Sequence of chain 1.A:
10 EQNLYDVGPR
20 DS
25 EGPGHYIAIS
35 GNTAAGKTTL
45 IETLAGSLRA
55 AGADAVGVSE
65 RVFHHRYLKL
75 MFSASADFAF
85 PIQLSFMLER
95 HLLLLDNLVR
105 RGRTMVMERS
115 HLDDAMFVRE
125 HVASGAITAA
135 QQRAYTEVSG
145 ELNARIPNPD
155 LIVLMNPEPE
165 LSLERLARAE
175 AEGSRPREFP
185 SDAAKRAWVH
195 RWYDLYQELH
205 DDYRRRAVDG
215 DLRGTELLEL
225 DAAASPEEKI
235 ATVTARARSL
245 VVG

The small molecule below binds the protein below.
Small molecule (SMILES): Nc1ccn([C@@H]2S[C@H](CO)[C@@H](O)[C@H]2O)c(=O)n1

Binding-site contacts:
Ligand atom C7 contacts residue GLN87 of chain 1.A at 3.9 Å.
Ligand atom N3 contacts residue PHE121 of chain 1.A at 3.7 Å.
Ligand atom O4 contacts residue TRP196 of chain 1.A at 3.8 Å.
Ligand atom C7 contacts residue ASP118 of chain 1.A at 3.9 Å.
Ligand atom C8 contacts residue GLU64 of chain 1.A at 3.3 Å.
Ligand atom C9 contacts residue GLU64 of chain 1.A at 3.6 Å.
Ligand atom C8 contacts residue ASP118 of chain 1.A at 4.0 Å.
Ligand atom C9 contacts residue PHE121 of chain 1.A at 4.2 Å (hydrophobic).
Ligand atom N2 contacts residue PHE90 of chain 1.A at 3.8 Å.
Ligand atom C9 contacts residue PHE90 of chain 1.A at 3.9 Å (hydrophobic).
Ligand atom N3 contacts residue PHE90 of chain 1.A at 3.7 Å.
Ligand atom C5 contacts residue ARG65 of chain 1.A at 3.9 Å.
Ligand atom N1 contacts residue PHE90 of chain 1.A at 3.9 Å.
Ligand atom N3 contacts residue ASP118 of chain 1.A at 2.9 Å (salt-bridge).
Ligand atom N3 contacts residue GLN87 of chain 1.A at 3.0 Å (h-bond).
Ligand atom O3 contacts residue ARG65 of chain 1.A at 2.8 Å (salt-bridge).
Ligand atom C7 contacts residue PHE121 of chain 1.A at 3.6 Å (hydrophobic).
Ligand atom O4 contacts residue PHE121 of chain 1.A at 3.8 Å.
Ligand atom C7 contacts residue PHE90 of chain 1.A at 3.8 Å (hydrophobic).
Ligand atom C1 contacts residue ARG65 of chain 1.A at 4.1 Å.
Ligand atom C9 contacts residue ARG113 of chain 1.A at 3.5 Å.
Ligand atom C6 contacts residue PHE90 of chain 1.A at 3.9 Å (hydrophobic).
Ligand atom O4 contacts residue GLN87 of chain 1.A at 3.6 Å.
Ligand atom O4 contacts residue PHE76 of chain 1.A at 3.9 Å.
Ligand atom C3 contacts residue ARG113 of chain 1.A at 4.2 Å.
Ligand atom C6 contacts residue PHE121 of chain 1.A at 3.5 Å (hydrophobic).
Ligand atom N1 contacts residue PHE121 of chain 1.A at 4.0 Å.
Ligand atom N2 contacts residue GLN87 of chain 1.A at 2.9 Å (h-bond).
Ligand atom C6 contacts residue GLN87 of chain 1.A at 3.8 Å.
Ligand atom O2 contacts residue TRP196 of chain 1.A at 3.3 Å.
Ligand atom C8 contacts residue ARG113 of chain 1.A at 3.8 Å.
Ligand atom C5 contacts residue GLU64 of chain 1.A at 3.8 Å.
Ligand atom O1 contacts residue TRP196 of chain 1.A at 3.4 Å.
Ligand atom O4 contacts residue MET75 of chain 1.A at 3.5 Å.
Ligand atom S1 contacts residue PHE90 of chain 1.A at 3.4 Å.
Ligand atom N2 contacts residue PHE121 of chain 1.A at 3.4 Å.
Ligand atom O3 contacts residue ARG179 of chain 1.A at 3.5 Å (salt-bridge).
Ligand atom C8 contacts residue PHE90 of chain 1.A at 3.8 Å (hydrophobic).
Ligand atom C8 contacts residue ARG94 of chain 1.A at 4.1 Å.
Ligand atom O2 contacts residue PHE121 of chain 1.A at 3.5 Å.